Binding-site contacts:
Ligand atom C7 contacts residue ASN151 of chain 1.A at 3.8 Å.
Ligand atom O5 contacts residue ASN151 of chain 1.A at 2.3 Å (h-bond).
Ligand atom C3 contacts residue ASN151 of chain 1.A at 3.8 Å.
Ligand atom C4 contacts residue ASN151 of chain 1.A at 4.2 Å.
Ligand atom O6 contacts residue ASN151 of chain 1.A at 4.4 Å.
Ligand atom C1 contacts residue ASN151 of chain 1.A at 1.4 Å.
Ligand atom C5 contacts residue ASN151 of chain 1.A at 3.6 Å.
Ligand atom C2 contacts residue ASN151 of chain 1.A at 2.4 Å.
Ligand atom O7 contacts residue ASN151 of chain 1.A at 4.2 Å.
Ligand atom N2 contacts residue ASN151 of chain 1.A at 2.9 Å (h-bond).

Sequence of chain 1.A:
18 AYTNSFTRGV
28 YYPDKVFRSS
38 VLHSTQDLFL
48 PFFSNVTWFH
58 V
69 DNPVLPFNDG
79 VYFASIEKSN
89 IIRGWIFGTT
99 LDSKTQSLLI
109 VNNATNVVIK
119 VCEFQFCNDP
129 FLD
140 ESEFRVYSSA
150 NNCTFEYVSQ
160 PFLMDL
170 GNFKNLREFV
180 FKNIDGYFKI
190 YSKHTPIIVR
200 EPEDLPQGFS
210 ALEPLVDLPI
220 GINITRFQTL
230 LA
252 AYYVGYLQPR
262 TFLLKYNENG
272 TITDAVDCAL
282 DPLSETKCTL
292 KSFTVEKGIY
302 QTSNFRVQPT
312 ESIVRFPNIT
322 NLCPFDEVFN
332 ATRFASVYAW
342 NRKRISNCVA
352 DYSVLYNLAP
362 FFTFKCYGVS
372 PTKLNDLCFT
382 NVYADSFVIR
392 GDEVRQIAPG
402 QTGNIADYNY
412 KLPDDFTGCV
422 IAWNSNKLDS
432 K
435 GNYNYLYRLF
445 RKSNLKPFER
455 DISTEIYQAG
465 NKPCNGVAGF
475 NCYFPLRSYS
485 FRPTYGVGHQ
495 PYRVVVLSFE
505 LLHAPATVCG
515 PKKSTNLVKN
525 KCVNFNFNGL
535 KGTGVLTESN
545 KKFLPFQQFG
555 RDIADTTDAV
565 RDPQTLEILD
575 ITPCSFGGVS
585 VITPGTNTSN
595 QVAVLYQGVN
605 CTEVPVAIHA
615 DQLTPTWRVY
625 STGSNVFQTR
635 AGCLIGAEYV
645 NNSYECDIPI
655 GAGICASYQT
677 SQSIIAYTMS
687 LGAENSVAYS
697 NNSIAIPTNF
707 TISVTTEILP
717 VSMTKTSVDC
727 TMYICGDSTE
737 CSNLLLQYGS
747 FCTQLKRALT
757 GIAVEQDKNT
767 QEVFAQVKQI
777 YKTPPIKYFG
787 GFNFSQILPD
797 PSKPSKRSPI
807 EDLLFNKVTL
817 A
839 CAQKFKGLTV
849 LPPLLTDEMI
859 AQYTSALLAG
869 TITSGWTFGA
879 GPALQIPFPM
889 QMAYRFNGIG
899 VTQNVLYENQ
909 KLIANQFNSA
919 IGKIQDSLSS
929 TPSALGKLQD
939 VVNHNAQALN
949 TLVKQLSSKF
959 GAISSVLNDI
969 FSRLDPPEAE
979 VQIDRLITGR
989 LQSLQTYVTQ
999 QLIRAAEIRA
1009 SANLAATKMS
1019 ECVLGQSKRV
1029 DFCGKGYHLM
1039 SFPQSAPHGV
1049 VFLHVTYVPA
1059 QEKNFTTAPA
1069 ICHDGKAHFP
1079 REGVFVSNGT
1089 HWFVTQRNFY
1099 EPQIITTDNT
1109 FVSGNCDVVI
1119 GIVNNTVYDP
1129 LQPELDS

This small molecule binds to this protein.
Small molecule (SMILES): CC(=O)N[C@@H]1[C@@H](O)[C@H](O)[C@@H](CO)O[C@H]1O